The small molecule below binds the protein below.
Small molecule (SMILES): CC(=O)N[C@@H]1[C@@H](O)[C@H](O)[C@@H](CO)O[C@H]1O

Binding-site contacts:
Ligand atom C1 contacts residue GLU132 of chain 1.C at 3.7 Å.
Ligand atom O5 contacts residue GLU132 of chain 1.C at 3.6 Å (salt-bridge).
Ligand atom C7 contacts residue ASN165 of chain 1.C at 3.3 Å.
Ligand atom C1 contacts residue ASN165 of chain 1.C at 1.4 Å.
Ligand atom C6 contacts residue GLN115 of chain 1.C at 3.9 Å.
Ligand atom C4 contacts residue ASN165 of chain 1.C at 4.2 Å.
Ligand atom C8 contacts residue ASN165 of chain 1.C at 3.7 Å.
Ligand atom O5 contacts residue ASN165 of chain 1.C at 2.4 Å (h-bond).
Ligand atom C2 contacts residue ASN165 of chain 1.C at 2.5 Å.
Ligand atom C5 contacts residue ASN165 of chain 1.C at 3.7 Å.
Ligand atom O5 contacts residue GLN115 of chain 1.C at 3.7 Å.
Ligand atom N2 contacts residue ASN165 of chain 1.C at 2.8 Å (h-bond).
Ligand atom C1 contacts residue GLN115 of chain 1.C at 4.2 Å.
Ligand atom O7 contacts residue ASN165 of chain 1.C at 3.5 Å (h-bond).
Ligand atom C5 contacts residue GLN115 of chain 1.C at 3.8 Å.
Ligand atom C3 contacts residue ASN165 of chain 1.C at 3.8 Å.

Sequence of chain 1.C:
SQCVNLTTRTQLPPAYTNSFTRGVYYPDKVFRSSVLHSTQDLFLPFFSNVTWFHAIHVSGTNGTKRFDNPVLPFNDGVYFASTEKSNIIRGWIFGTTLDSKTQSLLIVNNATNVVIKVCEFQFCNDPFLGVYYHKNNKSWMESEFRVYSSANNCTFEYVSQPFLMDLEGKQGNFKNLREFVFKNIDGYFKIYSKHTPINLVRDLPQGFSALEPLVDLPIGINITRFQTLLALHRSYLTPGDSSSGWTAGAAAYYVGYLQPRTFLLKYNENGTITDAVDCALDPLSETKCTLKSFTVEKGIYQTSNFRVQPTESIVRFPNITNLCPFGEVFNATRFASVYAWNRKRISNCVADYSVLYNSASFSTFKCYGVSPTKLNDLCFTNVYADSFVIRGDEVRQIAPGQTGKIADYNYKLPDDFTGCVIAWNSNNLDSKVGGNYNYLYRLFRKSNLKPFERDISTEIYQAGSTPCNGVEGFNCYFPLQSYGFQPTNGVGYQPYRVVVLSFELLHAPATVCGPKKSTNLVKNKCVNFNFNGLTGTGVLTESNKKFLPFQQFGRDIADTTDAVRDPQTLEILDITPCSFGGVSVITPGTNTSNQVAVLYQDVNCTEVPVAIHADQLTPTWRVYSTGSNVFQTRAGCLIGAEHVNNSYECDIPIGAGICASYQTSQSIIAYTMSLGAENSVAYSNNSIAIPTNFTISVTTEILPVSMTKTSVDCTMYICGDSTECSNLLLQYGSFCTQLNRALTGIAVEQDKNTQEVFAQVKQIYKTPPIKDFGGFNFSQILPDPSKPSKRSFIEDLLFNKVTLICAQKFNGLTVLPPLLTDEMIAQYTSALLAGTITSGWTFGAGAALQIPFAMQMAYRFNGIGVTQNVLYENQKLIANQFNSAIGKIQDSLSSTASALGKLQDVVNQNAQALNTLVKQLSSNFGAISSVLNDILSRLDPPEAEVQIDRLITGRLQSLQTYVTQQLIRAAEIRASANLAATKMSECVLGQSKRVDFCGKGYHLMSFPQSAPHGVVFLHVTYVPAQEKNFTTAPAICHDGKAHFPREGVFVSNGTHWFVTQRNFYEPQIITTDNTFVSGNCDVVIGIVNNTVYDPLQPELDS